Sequence of chain 1.B:
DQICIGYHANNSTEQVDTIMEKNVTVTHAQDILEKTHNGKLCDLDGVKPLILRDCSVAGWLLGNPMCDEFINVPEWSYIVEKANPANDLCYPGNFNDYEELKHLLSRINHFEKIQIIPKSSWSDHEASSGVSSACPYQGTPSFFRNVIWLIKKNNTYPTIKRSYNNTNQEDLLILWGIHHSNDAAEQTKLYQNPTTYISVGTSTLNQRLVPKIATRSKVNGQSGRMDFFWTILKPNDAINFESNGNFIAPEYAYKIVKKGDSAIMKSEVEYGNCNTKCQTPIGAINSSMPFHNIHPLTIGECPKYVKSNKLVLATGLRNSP

Sequence of chain 1.A:
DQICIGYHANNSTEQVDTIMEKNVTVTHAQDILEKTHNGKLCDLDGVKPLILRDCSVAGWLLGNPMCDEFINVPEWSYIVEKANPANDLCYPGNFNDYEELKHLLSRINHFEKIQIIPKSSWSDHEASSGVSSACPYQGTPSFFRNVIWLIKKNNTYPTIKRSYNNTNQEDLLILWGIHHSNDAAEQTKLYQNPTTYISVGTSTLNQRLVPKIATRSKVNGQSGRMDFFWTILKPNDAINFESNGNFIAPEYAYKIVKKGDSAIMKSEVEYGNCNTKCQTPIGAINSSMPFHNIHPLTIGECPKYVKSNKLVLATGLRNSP

This protein binds this small molecule.
Small molecule (SMILES): CC(=O)N[C@H]1[C@H](O[C@H]2[C@H](O)[C@@H](NC(C)=O)CO[C@@H]2CO)O[C@H](CO)[C@@H](O[C@@H]2O[C@H](CO)[C@@H](O)[C@H](O)[C@@H]2O)[C@@H]1O

Binding-site contacts:
Ligand atom O5 contacts residue ASN236 of chain 1.B at 4.4 Å.
Ligand atom C8 contacts residue SER217 of chain 1.A at 3.8 Å.
Ligand atom C2 contacts residue ASN165 of chain 1.B at 2.5 Å.
Ligand atom N2 contacts residue ALA238 of chain 1.B at 4.3 Å.
Ligand atom C1 contacts residue ASN236 of chain 1.B at 3.2 Å.
Ligand atom C2 contacts residue ASN236 of chain 1.B at 3.3 Å.
Ligand atom O5 contacts residue ASN165 of chain 1.B at 2.3 Å (h-bond).
Ligand atom C8 contacts residue ASP237 of chain 1.B at 3.9 Å.
Ligand atom N2 contacts residue ASN236 of chain 1.B at 2.7 Å (h-bond).
Ligand atom O3 contacts residue ASN236 of chain 1.B at 4.5 Å.
Ligand atom C1 contacts residue ASN165 of chain 1.B at 1.4 Å.
Ligand atom C7 contacts residue ASN165 of chain 1.B at 3.8 Å.
Ligand atom C4 contacts residue ASN165 of chain 1.B at 4.2 Å.
Ligand atom C5 contacts residue ASN165 of chain 1.B at 3.5 Å.
Ligand atom C7 contacts residue ASN236 of chain 1.B at 3.8 Å.
Ligand atom C8 contacts residue ASN236 of chain 1.B at 4.1 Å.
Ligand atom N2 contacts residue ASP237 of chain 1.B at 4.4 Å.
Ligand atom C5 contacts residue ASN236 of chain 1.B at 4.5 Å.
Ligand atom C8 contacts residue ALA238 of chain 1.B at 4.1 Å (hydrophobic).
Ligand atom C7 contacts residue ALA238 of chain 1.B at 4.0 Å (hydrophobic).
Ligand atom C3 contacts residue ASN165 of chain 1.B at 3.8 Å.
Ligand atom C3 contacts residue ASN236 of chain 1.B at 3.6 Å.
Ligand atom N2 contacts residue ASN165 of chain 1.B at 2.9 Å (h-bond).
Ligand atom O7 contacts residue ASN236 of chain 1.B at 3.6 Å.
Ligand atom O7 contacts residue ASN165 of chain 1.B at 3.9 Å.
Ligand atom O7 contacts residue ALA238 of chain 1.B at 4.1 Å.